Binding-site contacts:
Ligand atom C2 contacts residue ASN330 of chain 1.A at 4.2 Å.
Ligand atom C3 contacts residue ASN135 of chain 1.A at 3.8 Å.
Ligand atom C8 contacts residue ASN330 of chain 1.A at 4.1 Å.
Ligand atom C7 contacts residue ASN135 of chain 1.A at 3.6 Å.
Ligand atom C4 contacts residue ASN135 of chain 1.A at 4.2 Å.
Ligand atom N2 contacts residue ASN330 of chain 1.A at 4.1 Å.
Ligand atom C8 contacts residue ILE128 of chain 1.A at 4.3 Å (hydrophobic).
Ligand atom O4 contacts residue ASN330 of chain 1.A at 2.8 Å (h-bond).
Ligand atom N2 contacts residue GLY131 of chain 1.A at 4.4 Å.
Ligand atom C5 contacts residue ASN135 of chain 1.A at 3.6 Å.
Ligand atom C3 contacts residue ALA327 of chain 1.A at 4.2 Å (hydrophobic).
Ligand atom C1 contacts residue ASN330 of chain 1.A at 4.1 Å.
Ligand atom O6 contacts residue GLU323 of chain 1.A at 3.7 Å.
Ligand atom N2 contacts residue ALA327 of chain 1.A at 4.0 Å.
Ligand atom O6 contacts residue THR326 of chain 1.A at 4.1 Å.
Ligand atom C2 contacts residue ASN135 of chain 1.A at 2.5 Å.
Ligand atom O3 contacts residue ALA327 of chain 1.A at 4.2 Å.
Ligand atom C7 contacts residue LEU132 of chain 1.A at 4.3 Å (hydrophobic).
Ligand atom O7 contacts residue LEU132 of chain 1.A at 3.8 Å.
Ligand atom C7 contacts residue ASN330 of chain 1.A at 3.5 Å.
Ligand atom C7 contacts residue ALA327 of chain 1.A at 4.2 Å (hydrophobic).
Ligand atom C8 contacts residue GLY131 of chain 1.A at 3.9 Å.
Ligand atom O7 contacts residue ASN135 of chain 1.A at 3.8 Å.
Ligand atom O7 contacts residue ASN330 of chain 1.A at 2.8 Å (h-bond).
Ligand atom C5 contacts residue ASN330 of chain 1.A at 3.5 Å.
Ligand atom C7 contacts residue GLY131 of chain 1.A at 4.5 Å.
Ligand atom C6 contacts residue ASN330 of chain 1.A at 4.0 Å.
Ligand atom O5 contacts residue ASN135 of chain 1.A at 2.3 Å (h-bond).
Ligand atom O5 contacts residue THR326 of chain 1.A at 4.3 Å.
Ligand atom N2 contacts residue ASN135 of chain 1.A at 3.0 Å (h-bond).
Ligand atom C8 contacts residue ALA327 of chain 1.A at 3.9 Å (hydrophobic).
Ligand atom C4 contacts residue ASN330 of chain 1.A at 3.5 Å.
Ligand atom C3 contacts residue ASN330 of chain 1.A at 3.9 Å.
Ligand atom C8 contacts residue LEU132 of chain 1.A at 3.9 Å (hydrophobic).
Ligand atom C1 contacts residue ASN135 of chain 1.A at 1.4 Å.

Sequence of chain 1.A:
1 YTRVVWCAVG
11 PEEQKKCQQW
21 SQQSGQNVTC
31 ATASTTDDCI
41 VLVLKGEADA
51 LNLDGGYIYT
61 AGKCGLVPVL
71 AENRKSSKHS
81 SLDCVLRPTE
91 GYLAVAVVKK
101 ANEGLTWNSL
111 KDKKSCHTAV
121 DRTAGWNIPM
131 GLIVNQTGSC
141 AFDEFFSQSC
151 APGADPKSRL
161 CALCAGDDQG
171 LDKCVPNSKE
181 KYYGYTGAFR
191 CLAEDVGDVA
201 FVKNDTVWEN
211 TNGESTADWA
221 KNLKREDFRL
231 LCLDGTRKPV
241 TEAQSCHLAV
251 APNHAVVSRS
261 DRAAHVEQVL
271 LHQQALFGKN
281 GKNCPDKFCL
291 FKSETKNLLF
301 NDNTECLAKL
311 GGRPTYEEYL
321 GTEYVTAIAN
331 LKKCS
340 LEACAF

The small molecule below binds the protein below.
Small molecule (SMILES): CC(=O)N[C@H]1[C@H](O[C@H]2[C@H](O)[C@@H](NC(C)=O)CO[C@@H]2CO)O[C@H](CO)[C@@H](O)[C@@H]1O